Sequence of chain 1.A:
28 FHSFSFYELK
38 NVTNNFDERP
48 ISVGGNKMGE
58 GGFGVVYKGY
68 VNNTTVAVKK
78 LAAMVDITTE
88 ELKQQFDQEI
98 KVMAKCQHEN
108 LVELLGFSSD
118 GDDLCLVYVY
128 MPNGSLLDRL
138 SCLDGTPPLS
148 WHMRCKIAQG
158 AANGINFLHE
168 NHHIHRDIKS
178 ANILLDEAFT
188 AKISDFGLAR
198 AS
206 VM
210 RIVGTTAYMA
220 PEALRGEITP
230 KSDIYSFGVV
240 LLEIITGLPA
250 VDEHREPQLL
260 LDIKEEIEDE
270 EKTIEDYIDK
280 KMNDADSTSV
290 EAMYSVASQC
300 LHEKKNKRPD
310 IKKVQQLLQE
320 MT

Binding-site contacts:
Ligand atom N1 contacts residue SER191 of chain 1.A at 3.9 Å.
Ligand atom N3 contacts residue VAL126 of chain 1.A at 2.9 Å (h-bond).
Ligand atom O1 contacts residue ASN179 of chain 1.A at 3.6 Å.
Ligand atom N3 contacts residue TYR125 of chain 1.A at 3.6 Å.
Ligand atom C2 contacts residue VAL63 of chain 1.A at 3.8 Å (hydrophobic).
Ligand atom C10 contacts residue LEU181 of chain 1.A at 3.7 Å (hydrophobic).
Ligand atom O3 contacts residue MET128 of chain 1.A at 2.7 Å (h-bond).
Ligand atom C9 contacts residue LEU181 of chain 1.A at 3.7 Å (hydrophobic).
Ligand atom O3 contacts residue TYR127 of chain 1.A at 3.6 Å.
Ligand atom N1 contacts residue ASN179 of chain 1.A at 3.0 Å (h-bond).
Ligand atom C1 contacts residue GLY58 of chain 1.A at 3.4 Å.
Ligand atom F1 contacts residue VAL63 of chain 1.A at 3.2 Å.
Ligand atom O4 contacts residue LEU181 of chain 1.A at 3.5 Å.
Ligand atom C1 contacts residue VAL63 of chain 1.A at 3.7 Å (hydrophobic).
Ligand atom C10 contacts residue VAL63 of chain 1.A at 3.9 Å (hydrophobic).
Ligand atom C11 contacts residue LEU181 of chain 1.A at 3.4 Å (hydrophobic).
Ligand atom C4 contacts residue ALA178 of chain 1.A at 3.4 Å (hydrophobic).
Ligand atom C15 contacts residue GLY131 of chain 1.A at 3.7 Å.
Ligand atom C5 contacts residue ASN179 of chain 1.A at 3.5 Å.
Ligand atom C1 contacts residue GLU57 of chain 1.A at 3.7 Å.
Ligand atom C18 contacts residue TYR125 of chain 1.A at 3.7 Å (hydrophobic).
Ligand atom O3 contacts residue ALA74 of chain 1.A at 3.3 Å.
Ligand atom C12 contacts residue LEU181 of chain 1.A at 3.8 Å (hydrophobic).
Ligand atom O3 contacts residue VAL126 of chain 1.A at 3.9 Å.
Ligand atom C2 contacts residue GLU57 of chain 1.A at 3.6 Å.
Ligand atom N3 contacts residue ALA74 of chain 1.A at 3.4 Å.
Ligand atom C16 contacts residue MET55 of chain 1.A at 3.6 Å (hydrophobic).
Ligand atom C2 contacts residue GLY58 of chain 1.A at 3.8 Å.
Ligand atom C1 contacts residue GLY61 of chain 1.A at 3.4 Å.
Ligand atom N3 contacts residue MET128 of chain 1.A at 3.5 Å.
Ligand atom C17 contacts residue ALA74 of chain 1.A at 3.2 Å (hydrophobic).
Ligand atom O1 contacts residue SER191 of chain 1.A at 2.7 Å (h-bond).
Ligand atom C7 contacts residue ALA178 of chain 1.A at 3.5 Å (hydrophobic).
Ligand atom C5 contacts residue SER191 of chain 1.A at 3.6 Å.
Ligand atom C17 contacts residue VAL126 of chain 1.A at 3.9 Å (hydrophobic).
Ligand atom C18 contacts residue LEU181 of chain 1.A at 3.7 Å (hydrophobic).
Ligand atom N1 contacts residue ALA178 of chain 1.A at 2.8 Å (h-bond).
Ligand atom F1 contacts residue LYS76 of chain 1.A at 3.4 Å.
Ligand atom O1 contacts residue ASP192 of chain 1.A at 3.6 Å.
Ligand atom C17 contacts residue MET128 of chain 1.A at 3.6 Å (hydrophobic).

This small molecule binds to this protein.
Small molecule (SMILES): CC[C@@H]1[C@H](F)C(=O)N[C@@H]1COc1nccc2cc(C(N)=O)c(OC)cc12